Sequence of chain 8.A:
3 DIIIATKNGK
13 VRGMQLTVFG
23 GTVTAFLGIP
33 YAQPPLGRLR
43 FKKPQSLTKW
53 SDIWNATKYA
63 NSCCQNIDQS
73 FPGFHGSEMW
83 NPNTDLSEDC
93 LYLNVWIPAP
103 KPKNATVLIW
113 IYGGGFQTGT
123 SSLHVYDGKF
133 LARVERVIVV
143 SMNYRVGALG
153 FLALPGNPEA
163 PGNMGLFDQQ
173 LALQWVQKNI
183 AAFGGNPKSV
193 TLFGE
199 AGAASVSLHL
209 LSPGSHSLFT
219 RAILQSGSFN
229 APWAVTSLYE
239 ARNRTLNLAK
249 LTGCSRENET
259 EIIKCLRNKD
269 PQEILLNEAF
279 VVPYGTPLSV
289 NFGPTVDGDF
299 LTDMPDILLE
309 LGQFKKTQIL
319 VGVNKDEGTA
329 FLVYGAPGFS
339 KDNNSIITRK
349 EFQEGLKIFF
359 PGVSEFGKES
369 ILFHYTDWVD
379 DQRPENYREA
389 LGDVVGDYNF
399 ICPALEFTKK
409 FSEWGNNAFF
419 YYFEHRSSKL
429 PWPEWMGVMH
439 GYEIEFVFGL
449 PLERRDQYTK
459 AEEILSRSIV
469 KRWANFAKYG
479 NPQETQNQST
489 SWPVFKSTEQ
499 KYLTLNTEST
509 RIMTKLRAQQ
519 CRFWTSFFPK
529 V

Binding-site contacts:
Ligand atom C8 contacts residue ASN57 of chain 8.A at 3.9 Å.
Ligand atom C5 contacts residue ARG14 of chain 8.A at 4.1 Å.
Ligand atom C1 contacts residue ARG14 of chain 8.A at 4.0 Å.
Ligand atom C3 contacts residue ASN57 of chain 8.A at 3.8 Å.
Ligand atom C5 contacts residue ASN57 of chain 8.A at 3.8 Å.
Ligand atom O7 contacts residue ASN57 of chain 8.A at 3.8 Å.
Ligand atom N2 contacts residue ASN57 of chain 8.A at 2.9 Å (h-bond).
Ligand atom C1 contacts residue ASN57 of chain 8.A at 1.5 Å.
Ligand atom O5 contacts residue ARG14 of chain 8.A at 4.4 Å.
Ligand atom O4 contacts residue ARG14 of chain 8.A at 4.4 Å.
Ligand atom C4 contacts residue ASN57 of chain 8.A at 4.4 Å.
Ligand atom O5 contacts residue ASN57 of chain 8.A at 2.5 Å (h-bond).
Ligand atom C3 contacts residue ARG14 of chain 8.A at 4.2 Å.
Ligand atom C4 contacts residue ARG14 of chain 8.A at 4.5 Å.
Ligand atom C2 contacts residue ASN57 of chain 8.A at 2.6 Å.
Ligand atom C7 contacts residue ASN57 of chain 8.A at 3.3 Å.

This small molecule binds to this protein.
Small molecule (SMILES): CC(=O)N[C@@H]1[C@@H](O)[C@H](O)[C@@H](CO)O[C@H]1O